Binding-site contacts:
Ligand atom C contacts residue SER142 of chain 1.B at 3.3 Å.
Ligand atom N contacts residue TYR220 of chain 1.B at 3.8 Å.
Ligand atom ND1 contacts residue MET196 of chain 1.B at 3.3 Å.
Ligand atom N contacts residue THR91 of chain 1.B at 2.9 Å (h-bond).
Ligand atom NE2 contacts residue GLU193 of chain 1.B at 3.2 Å (salt-bridge).
Ligand atom C contacts residue ARG96 of chain 1.B at 3.5 Å.
Ligand atom C contacts residue TYR61 of chain 1.B at 3.8 Å (hydrophobic).
Ligand atom SE1 contacts residue GLU193 of chain 1.B at 3.5 Å (salt-bridge).
Ligand atom OXT contacts residue THR91 of chain 1.B at 3.0 Å (h-bond).
Ligand atom C contacts residue THR91 of chain 1.B at 3.7 Å.
Ligand atom NE2 contacts residue THR143 of chain 1.B at 4.0 Å.
Ligand atom OD2 contacts residue GLU193 of chain 1.B at 4.1 Å.
Ligand atom CA contacts residue SER142 of chain 1.B at 3.3 Å.
Ligand atom N contacts residue SER142 of chain 1.B at 4.2 Å.
Ligand atom ND1 contacts residue GLU193 of chain 1.B at 3.2 Å (salt-bridge).
Ligand atom O contacts residue SER142 of chain 1.B at 2.8 Å (h-bond).
Ligand atom OXT contacts residue SER142 of chain 1.B at 3.9 Å.
Ligand atom ND1 contacts residue TYR61 of chain 1.B at 3.9 Å.
Ligand atom O contacts residue GLY141 of chain 1.B at 3.2 Å.
Ligand atom CA contacts residue THR91 of chain 1.B at 3.5 Å.
Ligand atom O contacts residue ARG96 of chain 1.B at 2.8 Å (salt-bridge).
Ligand atom OXT contacts residue PRO89 of chain 1.B at 3.7 Å.
Ligand atom CG contacts residue GLU193 of chain 1.B at 3.4 Å.
Ligand atom CB contacts residue TYR61 of chain 1.B at 3.6 Å (hydrophobic).
Ligand atom CG contacts residue LEU138 of chain 1.B at 4.1 Å (hydrophobic).
Ligand atom N contacts residue PRO89 of chain 1.B at 3.1 Å (h-bond).
Ligand atom OXT contacts residue ARG96 of chain 1.B at 3.0 Å (salt-bridge).
Ligand atom O contacts residue TYR61 of chain 1.B at 3.6 Å.
Ligand atom N contacts residue GLU193 of chain 1.B at 2.7 Å (salt-bridge).
Ligand atom CA contacts residue GLU193 of chain 1.B at 3.4 Å.
Ligand atom OXT contacts residue TYR61 of chain 1.B at 3.6 Å.
Ligand atom NE2 contacts residue LEU192 of chain 1.B at 3.6 Å.
Ligand atom OD2 contacts residue THR143 of chain 1.B at 2.6 Å (h-bond).
Ligand atom CD2 contacts residue GLU193 of chain 1.B at 3.7 Å.
Ligand atom CB contacts residue LEU138 of chain 1.B at 3.8 Å (hydrophobic).
Ligand atom SE1 contacts residue THR174 of chain 1.B at 4.0 Å.
Ligand atom SE1 contacts residue MET196 of chain 1.B at 3.5 Å (h-bond).
Ligand atom OXT contacts residue LEU90 of chain 1.B at 3.8 Å.
Ligand atom CB contacts residue GLU193 of chain 1.B at 4.1 Å.
Ligand atom CD2 contacts residue THR143 of chain 1.B at 3.5 Å.

Sequence of chain 1.B:
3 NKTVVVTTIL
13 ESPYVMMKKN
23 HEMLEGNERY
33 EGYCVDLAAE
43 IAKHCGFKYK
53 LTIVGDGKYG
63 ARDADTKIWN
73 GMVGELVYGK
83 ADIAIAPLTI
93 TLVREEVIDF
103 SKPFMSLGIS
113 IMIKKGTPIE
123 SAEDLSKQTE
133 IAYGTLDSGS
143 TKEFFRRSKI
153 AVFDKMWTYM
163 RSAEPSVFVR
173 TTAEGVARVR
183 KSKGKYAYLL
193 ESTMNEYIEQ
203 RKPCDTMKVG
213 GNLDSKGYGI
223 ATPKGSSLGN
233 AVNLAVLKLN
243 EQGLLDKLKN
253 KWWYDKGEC

A small-molecule ligand and the protein it binds are described below.
Small molecule (SMILES): N[C@@H](Cc1nsnc1O)C(=O)O